Sequence of chain 5.A:
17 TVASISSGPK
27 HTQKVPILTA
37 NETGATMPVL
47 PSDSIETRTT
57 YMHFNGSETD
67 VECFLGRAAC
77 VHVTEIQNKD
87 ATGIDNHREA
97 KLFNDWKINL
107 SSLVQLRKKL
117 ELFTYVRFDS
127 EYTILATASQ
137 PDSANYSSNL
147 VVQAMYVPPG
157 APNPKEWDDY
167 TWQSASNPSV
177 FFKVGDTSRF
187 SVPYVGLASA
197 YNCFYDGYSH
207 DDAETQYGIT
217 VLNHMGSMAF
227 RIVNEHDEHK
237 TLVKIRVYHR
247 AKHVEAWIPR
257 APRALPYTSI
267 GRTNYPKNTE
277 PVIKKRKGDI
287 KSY

A protein and the small-molecule ligand that binds it are described below.
Small molecule (SMILES): Cc1cc(CCCCCCCOc2ccc(C3=N[C@@H](C)CO3)cc2Cl)on1

Sequence of chain 1.C:
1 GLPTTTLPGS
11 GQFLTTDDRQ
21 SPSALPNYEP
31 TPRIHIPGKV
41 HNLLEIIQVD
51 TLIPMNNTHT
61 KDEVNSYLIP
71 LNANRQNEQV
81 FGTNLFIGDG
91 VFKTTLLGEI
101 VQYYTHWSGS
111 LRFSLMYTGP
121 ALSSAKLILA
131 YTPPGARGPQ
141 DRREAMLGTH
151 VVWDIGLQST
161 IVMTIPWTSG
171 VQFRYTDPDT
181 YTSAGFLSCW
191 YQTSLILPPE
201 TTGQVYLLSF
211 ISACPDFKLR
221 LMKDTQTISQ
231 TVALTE

Binding-site contacts:
Ligand atom C2C contacts residue VAL188 of chain 5.A at 2.8 Å (hydrophobic).
Ligand atom O1 contacts residue PHE186 of chain 5.A at 3.8 Å.
Ligand atom C31 contacts residue VAL176 of chain 5.A at 3.3 Å (hydrophobic).
Ligand atom O1A contacts residue VAL122 of chain 5.A at 4.0 Å.
Ligand atom CM1 contacts residue CYS199 of chain 5.A at 3.8 Å (hydrophobic).
Ligand atom C3C contacts residue VAL188 of chain 5.A at 3.3 Å (hydrophobic).
Ligand atom C4A contacts residue ASN198 of chain 5.A at 3.9 Å.
Ligand atom CL1 contacts residue MET221 of chain 5.A at 3.8 Å.
Ligand atom C4 contacts residue PHE186 of chain 5.A at 3.7 Å (hydrophobic).
Ligand atom C31 contacts residue ALA150 of chain 5.A at 3.5 Å (hydrophobic).
Ligand atom C3B contacts residue TYR197 of chain 5.A at 3.3 Å (hydrophobic).
Ligand atom C4C contacts residue TYR152 of chain 5.A at 3.9 Å (hydrophobic).
Ligand atom C5A contacts residue CYS199 of chain 5.A at 3.9 Å (hydrophobic).
Ligand atom C5 contacts residue PHE186 of chain 5.A at 3.7 Å (hydrophobic).
Ligand atom CL1 contacts residue ILE104 of chain 5.A at 3.6 Å.
Ligand atom O1B contacts residue MET221 of chain 5.A at 3.8 Å.
Ligand atom C3 contacts residue PRO174 of chain 5.A at 3.7 Å (hydrophobic).
Ligand atom C31 contacts residue PRO174 of chain 5.A at 3.3 Å (hydrophobic).
Ligand atom C7C contacts residue TYR128 of chain 5.A at 3.5 Å (hydrophobic).
Ligand atom O1 contacts residue VAL188 of chain 5.A at 3.8 Å.
Ligand atom C2B contacts residue TYR197 of chain 5.A at 3.3 Å (hydrophobic).
Ligand atom C3B contacts residue LEU106 of chain 5.A at 3.8 Å (hydrophobic).
Ligand atom O1 contacts residue ALA24 of chain 5.C at 3.4 Å.
Ligand atom C3C contacts residue TYR128 of chain 5.A at 3.6 Å (hydrophobic).
Ligand atom C1C contacts residue TYR152 of chain 5.A at 3.9 Å (hydrophobic).
Ligand atom C31 contacts residue SER175 of chain 5.A at 3.5 Å.
Ligand atom C4B contacts residue LEU106 of chain 5.A at 3.7 Å (hydrophobic).
Ligand atom C5C contacts residue TYR128 of chain 5.A at 3.7 Å (hydrophobic).
Ligand atom CL1 contacts residue ASN105 of chain 5.A at 3.3 Å.
Ligand atom N2 contacts residue PRO174 of chain 5.A at 3.7 Å.
Ligand atom C6C contacts residue VAL191 of chain 5.A at 3.3 Å (hydrophobic).
Ligand atom N3A contacts residue ASN219 of chain 5.A at 3.4 Å (h-bond).
Ligand atom N2 contacts residue PHE186 of chain 5.A at 4.0 Å.
Ligand atom C5C contacts residue ILE104 of chain 5.A at 4.0 Å (hydrophobic).
Ligand atom O1 contacts residue TYR152 of chain 5.A at 3.9 Å.
Ligand atom N2 contacts residue ALA24 of chain 5.C at 3.1 Å.
Ligand atom C3 contacts residue PHE186 of chain 5.A at 3.9 Å (hydrophobic).
Ligand atom C5 contacts residue TYR152 of chain 5.A at 3.6 Å (hydrophobic).
Ligand atom C5A contacts residue VAL122 of chain 5.A at 3.9 Å (hydrophobic).
Ligand atom C4 contacts residue TYR152 of chain 5.A at 3.7 Å (hydrophobic).

Sequence of chain 5.C:
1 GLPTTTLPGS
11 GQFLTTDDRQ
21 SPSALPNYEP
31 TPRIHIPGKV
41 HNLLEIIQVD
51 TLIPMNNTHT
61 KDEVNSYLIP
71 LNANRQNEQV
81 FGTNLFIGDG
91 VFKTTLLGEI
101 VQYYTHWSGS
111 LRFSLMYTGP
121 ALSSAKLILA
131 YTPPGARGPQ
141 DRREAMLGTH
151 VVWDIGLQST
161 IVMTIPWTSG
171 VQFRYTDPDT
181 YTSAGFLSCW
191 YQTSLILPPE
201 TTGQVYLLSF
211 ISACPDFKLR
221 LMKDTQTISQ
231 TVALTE